A protein and the small-molecule ligand that binds it are described below.
Small molecule (SMILES): O=C(O)CCC(=O)C(=O)O

Binding-site contacts:
Ligand atom C1 contacts residue GLY41 of chain 1.I at 3.6 Å.
Ligand atom O5 contacts residue GLY87 of chain 1.I at 3.1 Å (h-bond).
Ligand atom C5 contacts residue LYS58 of chain 1.I at 3.6 Å.
Ligand atom O3 contacts residue ILE86 of chain 1.I at 3.8 Å.
Ligand atom O5 contacts residue ILE86 of chain 1.I at 3.6 Å.
Ligand atom C3 contacts residue GLY41 of chain 1.I at 3.7 Å.
Ligand atom C5 contacts residue LEU56 of chain 1.I at 3.4 Å (hydrophobic).
Ligand atom O1 contacts residue GLN39 of chain 1.I at 3.9 Å.
Ligand atom C4 contacts residue LEU56 of chain 1.I at 3.8 Å (hydrophobic).
Ligand atom C3 contacts residue LEU56 of chain 1.I at 3.8 Å (hydrophobic).
Ligand atom C5 contacts residue ILE86 of chain 1.I at 3.9 Å (hydrophobic).
Ligand atom O2 contacts residue ATP1 of chain 1.BA at 2.9 Å (h-bond).
Ligand atom O3 contacts residue GLY87 of chain 1.I at 3.9 Å.
Ligand atom O3 contacts residue ARG9 of chain 1.I at 3.4 Å (salt-bridge).
Ligand atom O1 contacts residue GLY37 of chain 1.I at 3.0 Å (h-bond).
Ligand atom O2 contacts residue GLN39 of chain 1.I at 2.6 Å (h-bond).
Ligand atom O5 contacts residue MG1 of chain 1.DA at 2.3 Å.
Ligand atom C5 contacts residue GLY87 of chain 1.I at 3.5 Å.
Ligand atom C1 contacts residue ATP1 of chain 1.BA at 3.5 Å.
Ligand atom O4 contacts residue GLY87 of chain 1.I at 3.4 Å.
Ligand atom O3 contacts residue LEU56 of chain 1.I at 3.8 Å.
Ligand atom O4 contacts residue LEU56 of chain 1.I at 3.2 Å.
Ligand atom C2 contacts residue MG1 of chain 1.DA at 3.0 Å.
Ligand atom C4 contacts residue THR43 of chain 1.I at 3.5 Å.
Ligand atom O2 contacts residue MG1 of chain 1.DA at 2.1 Å.
Ligand atom O1 contacts residue PHE36 of chain 1.I at 3.7 Å.
Ligand atom C1 contacts residue GLN39 of chain 1.I at 3.4 Å.
Ligand atom O2 contacts residue ARG38 of chain 1.I at 3.2 Å (salt-bridge).
Ligand atom O5 contacts residue GLN39 of chain 1.I at 3.0 Å (h-bond).
Ligand atom O5 contacts residue ATP1 of chain 1.BA at 3.1 Å (h-bond).
Ligand atom O1 contacts residue LYS40 of chain 1.I at 3.4 Å (salt-bridge).
Ligand atom O4 contacts residue LYS58 of chain 1.I at 2.9 Å (salt-bridge).
Ligand atom C1 contacts residue MG1 of chain 1.DA at 3.0 Å.
Ligand atom O3 contacts residue LYS58 of chain 1.I at 3.6 Å (salt-bridge).
Ligand atom C2 contacts residue ATP1 of chain 1.BA at 3.6 Å.
Ligand atom C1 contacts residue GLY37 of chain 1.I at 3.3 Å.
Ligand atom C2 contacts residue GLN39 of chain 1.I at 3.5 Å.
Ligand atom C3 contacts residue GLN42 of chain 1.I at 3.9 Å.
Ligand atom O1 contacts residue GLY41 of chain 1.I at 2.6 Å (h-bond).
Ligand atom O2 contacts residue GLY37 of chain 1.I at 3.0 Å.

Sequence of chain 1.I:
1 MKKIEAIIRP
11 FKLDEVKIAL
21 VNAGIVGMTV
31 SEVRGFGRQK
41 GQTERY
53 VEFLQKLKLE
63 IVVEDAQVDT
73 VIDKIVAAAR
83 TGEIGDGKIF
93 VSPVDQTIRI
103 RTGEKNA